A protein and the small-molecule ligand that binds it are described below.
Small molecule (SMILES): CC(=O)N[C@H]1[C@H](O[C@H]2[C@H](O)[C@@H](NC(C)=O)CO[C@@H]2CO)O[C@H](CO)[C@@H](O)[C@@H]1O

Sequence of chain 1.B:
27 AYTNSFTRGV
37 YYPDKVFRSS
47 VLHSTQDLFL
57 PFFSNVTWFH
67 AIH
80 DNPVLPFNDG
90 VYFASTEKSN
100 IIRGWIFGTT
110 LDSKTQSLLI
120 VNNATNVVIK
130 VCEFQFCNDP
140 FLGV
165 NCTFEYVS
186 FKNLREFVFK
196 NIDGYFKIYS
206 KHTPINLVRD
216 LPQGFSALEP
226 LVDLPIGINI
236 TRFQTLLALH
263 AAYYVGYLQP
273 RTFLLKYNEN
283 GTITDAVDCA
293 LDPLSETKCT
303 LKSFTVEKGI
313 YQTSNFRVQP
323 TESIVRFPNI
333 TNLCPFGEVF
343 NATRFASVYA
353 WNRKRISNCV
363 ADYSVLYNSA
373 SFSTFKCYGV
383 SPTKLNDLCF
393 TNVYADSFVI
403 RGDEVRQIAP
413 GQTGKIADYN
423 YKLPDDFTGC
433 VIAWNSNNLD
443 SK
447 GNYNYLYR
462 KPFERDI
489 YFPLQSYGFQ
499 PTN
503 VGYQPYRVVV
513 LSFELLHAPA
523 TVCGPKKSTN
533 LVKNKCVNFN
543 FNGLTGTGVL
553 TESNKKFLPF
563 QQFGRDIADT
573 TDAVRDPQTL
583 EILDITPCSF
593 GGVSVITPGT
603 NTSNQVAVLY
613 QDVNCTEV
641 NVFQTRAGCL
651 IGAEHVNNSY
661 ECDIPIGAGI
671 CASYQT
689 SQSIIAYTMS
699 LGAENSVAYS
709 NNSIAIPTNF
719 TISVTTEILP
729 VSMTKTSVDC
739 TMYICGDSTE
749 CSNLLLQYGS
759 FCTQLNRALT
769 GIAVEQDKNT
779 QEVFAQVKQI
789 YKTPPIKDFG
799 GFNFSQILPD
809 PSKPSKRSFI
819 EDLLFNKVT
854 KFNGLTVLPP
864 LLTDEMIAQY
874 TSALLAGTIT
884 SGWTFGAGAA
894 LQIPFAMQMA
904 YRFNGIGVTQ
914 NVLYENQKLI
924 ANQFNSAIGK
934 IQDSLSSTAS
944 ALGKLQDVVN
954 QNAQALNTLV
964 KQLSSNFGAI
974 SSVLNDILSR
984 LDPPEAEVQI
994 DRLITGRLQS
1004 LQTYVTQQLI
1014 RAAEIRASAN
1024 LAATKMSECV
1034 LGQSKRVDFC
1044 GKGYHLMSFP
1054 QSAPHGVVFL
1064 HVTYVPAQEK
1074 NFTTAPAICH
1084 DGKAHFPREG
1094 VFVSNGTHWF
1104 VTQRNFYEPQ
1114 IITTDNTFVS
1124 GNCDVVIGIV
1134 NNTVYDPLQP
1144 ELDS

Binding-site contacts:
Ligand atom C7 contacts residue LEU922 of chain 1.B at 4.2 Å (hydrophobic).
Ligand atom C2 contacts residue LEU922 of chain 1.B at 4.5 Å (hydrophobic).
Ligand atom O7 contacts residue ASN717 of chain 1.B at 2.4 Å (h-bond).
Ligand atom O7 contacts residue GLN1071 of chain 1.B at 3.3 Å (h-bond).
Ligand atom C6 contacts residue GLN926 of chain 1.B at 4.3 Å.
Ligand atom C5 contacts residue LEU922 of chain 1.B at 3.7 Å (hydrophobic).
Ligand atom C1 contacts residue ASN717 of chain 1.B at 3.1 Å.
Ligand atom C7 contacts residue ASN717 of chain 1.B at 3.2 Å.
Ligand atom O5 contacts residue ASN717 of chain 1.B at 3.8 Å.
Ligand atom C2 contacts residue ASN717 of chain 1.B at 3.5 Å.
Ligand atom C1 contacts residue LEU922 of chain 1.B at 3.8 Å (hydrophobic).
Ligand atom O5 contacts residue LEU922 of chain 1.B at 4.5 Å.
Ligand atom C4 contacts residue LEU922 of chain 1.B at 4.3 Å (hydrophobic).
Ligand atom O4 contacts residue LEU922 of chain 1.B at 4.1 Å.
Ligand atom O7 contacts residue LEU922 of chain 1.B at 3.4 Å.
Ligand atom C8 contacts residue ASN717 of chain 1.B at 4.3 Å.
Ligand atom O6 contacts residue GLN926 of chain 1.B at 3.4 Å (h-bond).
Ligand atom N2 contacts residue ASN717 of chain 1.B at 3.7 Å.
Ligand atom C5 contacts residue GLN926 of chain 1.B at 4.3 Å.
Ligand atom O5 contacts residue GLN926 of chain 1.B at 4.2 Å.
Ligand atom C6 contacts residue LEU922 of chain 1.B at 4.4 Å (hydrophobic).
Ligand atom C3 contacts residue LEU922 of chain 1.B at 4.4 Å (hydrophobic).